Sequence of chain 1.B:
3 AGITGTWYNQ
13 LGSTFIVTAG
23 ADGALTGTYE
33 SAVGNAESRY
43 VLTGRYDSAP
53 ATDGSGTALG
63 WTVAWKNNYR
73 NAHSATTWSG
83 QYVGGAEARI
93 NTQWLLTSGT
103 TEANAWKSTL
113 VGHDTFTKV

This small molecule binds to this protein.
Small molecule (SMILES): O=C(O)c1ccccc1/N=N/c1ccc(O)cc1

Binding-site contacts:
Ligand atom C contacts residue SER15 of chain 4.A at 3.4 Å.
Ligand atom OXT contacts residue SER33 of chain 4.A at 2.3 Å (h-bond).
Ligand atom C5' contacts residue ASN37 of chain 4.A at 3.7 Å.
Ligand atom O contacts residue ASN11 of chain 4.A at 3.1 Å (h-bond).
Ligand atom N1' contacts residue VAL35 of chain 4.A at 3.8 Å.
Ligand atom N1 contacts residue VAL35 of chain 4.A at 3.3 Å.
Ligand atom C3' contacts residue VAL35 of chain 4.A at 3.1 Å (hydrophobic).
Ligand atom OXT contacts residue VAL35 of chain 4.A at 3.3 Å.
Ligand atom N1' contacts residue TRP67 of chain 4.A at 3.5 Å.
Ligand atom C contacts residue TYR31 of chain 4.A at 3.6 Å (hydrophobic).
Ligand atom O4' contacts residue ALA74 of chain 4.A at 3.5 Å.
Ligand atom C4' contacts residue ASN37 of chain 4.A at 3.0 Å.
Ligand atom O4' contacts residue ASN37 of chain 4.A at 1.7 Å (h-bond).
Ligand atom O contacts residue SER15 of chain 4.A at 3.0 Å (h-bond).
Ligand atom O4' contacts residue ALA38 of chain 4.A at 2.9 Å (h-bond).
Ligand atom C5 contacts residue THR78 of chain 4.A at 3.7 Å.
Ligand atom N1 contacts residue TRP67 of chain 4.A at 3.4 Å.
Ligand atom C3' contacts residue ASN37 of chain 4.A at 3.7 Å.
Ligand atom C3 contacts residue ASP116 of chain 4.A at 3.3 Å.
Ligand atom C4' contacts residue ALA38 of chain 4.A at 3.5 Å (hydrophobic).
Ligand atom C4 contacts residue ASP116 of chain 4.A at 3.8 Å.
Ligand atom O contacts residue TYR31 of chain 4.A at 2.7 Å (h-bond).
Ligand atom C2' contacts residue SER33 of chain 4.A at 3.1 Å.
Ligand atom C contacts residue SER33 of chain 4.A at 3.7 Å.
Ligand atom C3' contacts residue TRP67 of chain 4.A at 3.8 Å (hydrophobic).
Ligand atom N1 contacts residue SER33 of chain 4.A at 3.2 Å (h-bond).
Ligand atom C5 contacts residue TRP96 of chain 4.A at 3.6 Å (hydrophobic).
Ligand atom C4 contacts residue TRP96 of chain 4.A at 3.1 Å (hydrophobic).
Ligand atom C3' contacts residue ALA38 of chain 4.A at 2.7 Å (hydrophobic).
Ligand atom C6 contacts residue THR78 of chain 4.A at 3.5 Å.
Ligand atom C6' contacts residue TRP67 of chain 4.A at 3.8 Å (hydrophobic).
Ligand atom C3 contacts residue TRP80 of chain 4.A at 3.9 Å (hydrophobic).
Ligand atom C2' contacts residue VAL35 of chain 4.A at 3.0 Å (hydrophobic).
Ligand atom C1 contacts residue VAL35 of chain 4.A at 3.8 Å (hydrophobic).
Ligand atom C2' contacts residue TRP67 of chain 4.A at 3.8 Å (hydrophobic).
Ligand atom C1' contacts residue VAL35 of chain 4.A at 3.8 Å (hydrophobic).
Ligand atom C4' contacts residue GLY36 of chain 4.A at 3.9 Å.
Ligand atom C1' contacts residue TRP67 of chain 4.A at 3.5 Å (hydrophobic).
Ligand atom OXT contacts residue SER15 of chain 4.A at 2.9 Å (h-bond).
Ligand atom C2' contacts residue ALA38 of chain 4.A at 3.7 Å (hydrophobic).

Sequence of chain 4.A:
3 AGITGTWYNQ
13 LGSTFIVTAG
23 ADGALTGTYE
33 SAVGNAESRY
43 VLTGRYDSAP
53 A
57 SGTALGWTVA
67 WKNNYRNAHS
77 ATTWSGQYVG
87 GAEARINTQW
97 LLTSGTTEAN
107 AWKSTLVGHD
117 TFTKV